Sequence of chain 1.C:
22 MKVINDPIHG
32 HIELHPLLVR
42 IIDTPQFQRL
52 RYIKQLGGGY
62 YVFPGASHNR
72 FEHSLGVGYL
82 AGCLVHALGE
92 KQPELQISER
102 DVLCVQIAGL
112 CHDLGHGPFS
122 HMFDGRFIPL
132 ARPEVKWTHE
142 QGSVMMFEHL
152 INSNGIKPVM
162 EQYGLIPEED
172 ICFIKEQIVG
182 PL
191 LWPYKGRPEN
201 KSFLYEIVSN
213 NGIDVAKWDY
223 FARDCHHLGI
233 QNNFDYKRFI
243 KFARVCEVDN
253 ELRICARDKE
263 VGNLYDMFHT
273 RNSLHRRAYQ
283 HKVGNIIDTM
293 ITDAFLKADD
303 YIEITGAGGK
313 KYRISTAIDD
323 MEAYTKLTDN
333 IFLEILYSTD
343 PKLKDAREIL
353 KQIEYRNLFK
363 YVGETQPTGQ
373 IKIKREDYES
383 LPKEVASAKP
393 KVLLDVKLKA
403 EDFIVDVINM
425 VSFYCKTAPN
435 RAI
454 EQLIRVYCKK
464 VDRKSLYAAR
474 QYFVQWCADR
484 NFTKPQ

Binding-site contacts:
Ligand atom O2' contacts residue ILE25 of chain 1.B at 2.9 Å.
Ligand atom C5 contacts residue ARG358 of chain 1.C at 3.7 Å.
Ligand atom C8 contacts residue VAL63 of chain 1.C at 2.9 Å (hydrophobic).
Ligand atom O3' contacts residue VAL24 of chain 1.B at 3.8 Å.
Ligand atom N9 contacts residue ARG358 of chain 1.C at 3.5 Å (salt-bridge).
Ligand atom N1 contacts residue ASP44 of chain 1.B at 2.9 Å (salt-bridge).
Ligand atom N1 contacts residue ARG358 of chain 1.C at 3.6 Å (salt-bridge).
Ligand atom C4 contacts residue ARG358 of chain 1.C at 3.2 Å.
Ligand atom O4' contacts residue ARG358 of chain 1.C at 3.2 Å (salt-bridge).
Ligand atom C4' contacts residue VAL285 of chain 1.C at 3.6 Å (hydrophobic).
Ligand atom C1' contacts residue VAL63 of chain 1.C at 3.3 Å (hydrophobic).
Ligand atom O6 contacts residue ILE43 of chain 1.B at 3.8 Å.
Ligand atom C2' contacts residue VAL24 of chain 1.B at 3.5 Å (hydrophobic).
Ligand atom O6 contacts residue GLN49 of chain 1.B at 3.2 Å (h-bond).
Ligand atom O2' contacts residue VAL285 of chain 1.C at 3.7 Å.
Ligand atom OP2 contacts residue HIS32 of chain 1.B at 3.4 Å.
Ligand atom C2 contacts residue ASP44 of chain 1.B at 3.7 Å.
Ligand atom P contacts residue HIS283 of chain 1.C at 3.7 Å.
Ligand atom N9 contacts residue TYR62 of chain 1.C at 3.6 Å.
Ligand atom C6 contacts residue ARG358 of chain 1.C at 3.5 Å.
Ligand atom C8 contacts residue TYR62 of chain 1.C at 3.3 Å (hydrophobic).
Ligand atom N2 contacts residue ASP44 of chain 1.B at 3.0 Å (salt-bridge).
Ligand atom OP1 contacts residue LYS23 of chain 1.B at 3.2 Å.
Ligand atom N7 contacts residue ARG52 of chain 1.B at 3.4 Å (salt-bridge).
Ligand atom C5 contacts residue TYR62 of chain 1.C at 3.7 Å (hydrophobic).
Ligand atom O5' contacts residue ARG358 of chain 1.C at 3.6 Å.
Ligand atom N9 contacts residue VAL63 of chain 1.C at 3.5 Å (h-bond).
Ligand atom OP2 contacts residue ARG358 of chain 1.C at 2.8 Å (salt-bridge).
Ligand atom OP1 contacts residue HIS32 of chain 1.B at 3.6 Å (h-bond).
Ligand atom O6 contacts residue PHE72 of chain 1.B at 3.2 Å.
Ligand atom OP1 contacts residue HIS283 of chain 1.C at 2.8 Å (h-bond).
Ligand atom N3 contacts residue ARG358 of chain 1.C at 3.3 Å (salt-bridge).
Ligand atom C2 contacts residue ARG358 of chain 1.C at 3.6 Å.
Ligand atom C2' contacts residue ILE25 of chain 1.B at 3.7 Å (hydrophobic).
Ligand atom C3' contacts residue VAL24 of chain 1.B at 3.6 Å (hydrophobic).
Ligand atom N2 contacts residue ARG358 of chain 1.C at 3.4 Å.
Ligand atom O6 contacts residue ARG52 of chain 1.B at 3.3 Å (salt-bridge).
Ligand atom O2' contacts residue VAL24 of chain 1.B at 2.8 Å (h-bond).
Ligand atom N7 contacts residue TYR62 of chain 1.C at 3.3 Å (h-bond).
Ligand atom O5' contacts residue VAL24 of chain 1.B at 3.5 Å (h-bond).

A protein and the small-molecule ligand that binds it are described below.
Small molecule (SMILES): Nc1nc(=O)c2ncn([C@@H]3O[C@H](CO[P](=O)(O)O[C@@H]4COC[C@@H]4O)[C@@H](O[P](=O)(O)OC[C@H]4OC[C@H](O)[C@@H]4OP(=O)(O)O)[C@H]3O)c2[nH]1

Sequence of chain 1.B:
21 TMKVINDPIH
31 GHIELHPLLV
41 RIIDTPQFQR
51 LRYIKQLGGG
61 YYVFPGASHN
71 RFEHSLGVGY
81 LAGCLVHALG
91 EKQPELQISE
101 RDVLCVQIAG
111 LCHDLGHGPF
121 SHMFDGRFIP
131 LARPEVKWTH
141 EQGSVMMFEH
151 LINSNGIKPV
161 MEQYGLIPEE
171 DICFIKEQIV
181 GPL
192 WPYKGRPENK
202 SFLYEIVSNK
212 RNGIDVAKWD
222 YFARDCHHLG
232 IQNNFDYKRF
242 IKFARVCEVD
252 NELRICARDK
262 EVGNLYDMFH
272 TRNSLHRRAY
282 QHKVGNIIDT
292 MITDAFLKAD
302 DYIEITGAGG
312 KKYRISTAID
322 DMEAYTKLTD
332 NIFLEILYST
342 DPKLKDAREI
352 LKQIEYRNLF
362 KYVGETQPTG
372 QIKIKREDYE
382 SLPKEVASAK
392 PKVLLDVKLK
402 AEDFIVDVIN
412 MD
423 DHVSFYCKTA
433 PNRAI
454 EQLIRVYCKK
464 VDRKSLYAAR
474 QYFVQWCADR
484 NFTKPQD